Binding-site contacts:
Ligand atom C3 contacts residue GLY434 of chain 1.F at 3.5 Å.
Ligand atom C6 contacts residue LEU347 of chain 1.F at 3.7 Å (hydrophobic).
Ligand atom O6P contacts residue THR348 of chain 1.F at 2.6 Å (h-bond).
Ligand atom O4 contacts residue TYR437 of chain 1.F at 2.8 Å (h-bond).
Ligand atom O3 contacts residue ARG432 of chain 1.F at 2.8 Å (salt-bridge).
Ligand atom P2 contacts residue THR349 of chain 1.F at 3.7 Å.
Ligand atom O6 contacts residue THR349 of chain 1.F at 3.1 Å (h-bond).
Ligand atom C6 contacts residue SER353 of chain 1.F at 3.7 Å.
Ligand atom O5P contacts residue THR349 of chain 1.F at 3.3 Å (h-bond).
Ligand atom O2 contacts residue GLY430 of chain 1.F at 3.5 Å (h-bond).
Ligand atom P2 contacts residue THR348 of chain 1.F at 3.5 Å.
Ligand atom C4 contacts residue GLY434 of chain 1.F at 3.4 Å.
Ligand atom O3 contacts residue GLY430 of chain 1.F at 3.2 Å.
Ligand atom O2 contacts residue LEU347 of chain 1.F at 3.5 Å.
Ligand atom O6 contacts residue THR348 of chain 1.F at 3.6 Å.
Ligand atom P2 contacts residue THR350 of chain 1.F at 3.8 Å.
Ligand atom O6P contacts residue SER353 of chain 1.F at 2.6 Å (h-bond).
Ligand atom O5P contacts residue THR350 of chain 1.F at 2.6 Å (h-bond).
Ligand atom O3 contacts residue TRP398 of chain 1.F at 3.6 Å.
Ligand atom C6 contacts residue THR438 of chain 1.F at 3.4 Å.
Ligand atom O1 contacts residue GLY434 of chain 1.F at 3.7 Å.
Ligand atom O6P contacts residue ARG352 of chain 1.F at 3.8 Å.
Ligand atom O4 contacts residue GLY434 of chain 1.F at 2.6 Å (h-bond).
Ligand atom O1P contacts residue PRO433 of chain 1.F at 3.6 Å.
Ligand atom O1P contacts residue GLY434 of chain 1.F at 2.8 Å (h-bond).
Ligand atom O3P contacts residue ARG405 of chain 1.F at 2.7 Å (salt-bridge).
Ligand atom O4P contacts residue SER353 of chain 1.F at 3.6 Å (h-bond).
Ligand atom P1 contacts residue ARG405 of chain 1.F at 3.6 Å.
Ligand atom O4P contacts residue GLY436 of chain 1.F at 2.9 Å (h-bond).
Ligand atom O5P contacts residue THR348 of chain 1.F at 3.6 Å.
Ligand atom O4P contacts residue SER435 of chain 1.F at 3.6 Å.
Ligand atom P2 contacts residue SER435 of chain 1.F at 3.8 Å.
Ligand atom O4 contacts residue GLY436 of chain 1.F at 3.7 Å.
Ligand atom O3P contacts residue TRP398 of chain 1.F at 2.7 Å (h-bond).
Ligand atom P2 contacts residue SER353 of chain 1.F at 3.6 Å.
Ligand atom O4 contacts residue THR438 of chain 1.F at 3.4 Å (h-bond).
Ligand atom C3 contacts residue ARG432 of chain 1.F at 3.3 Å.
Ligand atom C5 contacts residue GLY434 of chain 1.F at 3.5 Å.
Ligand atom O5P contacts residue SER435 of chain 1.F at 2.9 Å (h-bond).
Ligand atom O2P contacts residue ARG405 of chain 1.F at 2.6 Å (salt-bridge).

A protein and the small-molecule ligand that binds it are described below.
Small molecule (SMILES): O=P(O)(O)OC[C@H]1O[C@](O)(COP(=O)(O)O)[C@@H](O)[C@@H]1O

Sequence of chain 1.F:
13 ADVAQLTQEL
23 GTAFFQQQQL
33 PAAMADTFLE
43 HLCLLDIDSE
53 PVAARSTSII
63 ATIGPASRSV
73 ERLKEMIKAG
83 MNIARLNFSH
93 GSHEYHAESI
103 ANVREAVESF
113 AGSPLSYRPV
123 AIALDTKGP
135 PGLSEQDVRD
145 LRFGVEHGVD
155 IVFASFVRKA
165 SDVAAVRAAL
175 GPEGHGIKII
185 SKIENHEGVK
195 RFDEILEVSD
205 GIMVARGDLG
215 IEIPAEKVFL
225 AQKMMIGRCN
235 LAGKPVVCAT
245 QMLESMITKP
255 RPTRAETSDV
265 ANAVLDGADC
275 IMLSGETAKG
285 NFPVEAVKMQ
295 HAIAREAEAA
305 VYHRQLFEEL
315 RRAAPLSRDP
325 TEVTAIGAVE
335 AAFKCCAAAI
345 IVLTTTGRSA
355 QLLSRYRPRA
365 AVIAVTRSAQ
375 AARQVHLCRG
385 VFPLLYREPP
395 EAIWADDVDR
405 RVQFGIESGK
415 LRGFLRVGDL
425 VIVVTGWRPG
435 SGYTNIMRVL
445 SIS